Sequence of chain 9.A:
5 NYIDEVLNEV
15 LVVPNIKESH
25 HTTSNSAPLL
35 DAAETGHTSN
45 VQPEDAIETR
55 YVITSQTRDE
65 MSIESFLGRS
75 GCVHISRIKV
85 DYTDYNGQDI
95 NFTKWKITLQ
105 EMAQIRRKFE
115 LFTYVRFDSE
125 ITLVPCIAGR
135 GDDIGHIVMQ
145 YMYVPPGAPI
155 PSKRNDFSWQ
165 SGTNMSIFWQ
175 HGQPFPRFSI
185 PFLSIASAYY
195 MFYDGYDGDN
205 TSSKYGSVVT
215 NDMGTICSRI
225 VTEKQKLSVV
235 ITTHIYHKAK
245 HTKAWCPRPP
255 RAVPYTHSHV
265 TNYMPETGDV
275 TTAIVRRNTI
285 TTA

Binding-site contacts:
Ligand atom C5 contacts residue THR102 of chain 9.A at 2.8 Å.
Ligand atom O2 contacts residue ASN215 of chain 9.A at 3.5 Å.
Ligand atom C6 contacts residue LEU103 of chain 9.A at 3.2 Å (hydrophobic).
Ligand atom O1 contacts residue MET195 of chain 9.A at 3.8 Å.
Ligand atom C4 contacts residue THR102 of chain 9.A at 3.9 Å.
Ligand atom C2 contacts residue TYR193 of chain 9.A at 3.8 Å (hydrophobic).
Ligand atom O2 contacts residue TYR193 of chain 9.A at 3.9 Å.
Ligand atom C4 contacts residue ASN215 of chain 9.A at 4.0 Å.
Ligand atom C4 contacts residue HIS263 of chain 9.A at 3.7 Å.
Ligand atom O1 contacts residue TYR194 of chain 9.A at 3.8 Å.
Ligand atom O5 contacts residue LEU103 of chain 9.A at 3.0 Å (h-bond).
Ligand atom C5 contacts residue LEU103 of chain 9.A at 3.5 Å (hydrophobic).
Ligand atom O6 contacts residue LEU103 of chain 9.A at 4.0 Å.
Ligand atom O3 contacts residue ASN215 of chain 9.A at 2.1 Å.
Ligand atom C1 contacts residue MET195 of chain 9.A at 3.2 Å (hydrophobic).
Ligand atom O3 contacts residue MET217 of chain 9.A at 2.5 Å (h-bond).
Ligand atom C5 contacts residue HIS263 of chain 9.A at 3.9 Å.
Ligand atom C2 contacts residue MET217 of chain 9.A at 3.5 Å (hydrophobic).
Ligand atom O5 contacts residue THR102 of chain 9.A at 3.6 Å.
Ligand atom O4 contacts residue THR102 of chain 9.A at 3.8 Å.
Ligand atom O3 contacts residue TYR194 of chain 9.A at 3.9 Å.
Ligand atom O4 contacts residue HIS263 of chain 9.A at 2.6 Å.
Ligand atom O2 contacts residue MET217 of chain 9.A at 3.3 Å (h-bond).
Ligand atom O5 contacts residue LEU103 of chain 9.A at 3.3 Å.
Ligand atom C3 contacts residue ASN215 of chain 9.A at 3.5 Å.
Ligand atom C5 contacts residue LEU103 of chain 9.A at 3.0 Å (hydrophobic).
Ligand atom O6 contacts residue THR102 of chain 9.A at 2.4 Å.
Ligand atom C6 contacts residue ILE101 of chain 9.A at 3.2 Å (hydrophobic).
Ligand atom O3 contacts residue ILE101 of chain 9.A at 3.5 Å.
Ligand atom C6 contacts residue HIS241 of chain 9.A at 3.7 Å.
Ligand atom C6 contacts residue LEU103 of chain 9.A at 2.7 Å (hydrophobic).
Ligand atom C6 contacts residue THR102 of chain 9.A at 1.9 Å.
Ligand atom C3 contacts residue MET217 of chain 9.A at 3.2 Å (hydrophobic).
Ligand atom O4 contacts residue ILE101 of chain 9.A at 4.0 Å.
Ligand atom O4 contacts residue ASN215 of chain 9.A at 3.4 Å (h-bond).
Ligand atom O6 contacts residue ILE101 of chain 9.A at 2.1 Å (h-bond).
Ligand atom O2 contacts residue MET195 of chain 9.A at 3.6 Å.
Ligand atom O1 contacts residue GLN104 of chain 9.A at 3.9 Å.
Ligand atom O6 contacts residue HIS241 of chain 9.A at 4.0 Å.
Ligand atom O6 contacts residue LEU103 of chain 9.A at 3.3 Å.

A protein and the small-molecule ligand that binds it are described below.
Small molecule (SMILES): OC[C@H]1O[C@@](CO)(O[C@H]2O[C@H](CO)[C@@H](O)[C@H](O)[C@H]2O)[C@@H](O)[C@@H]1O